The small molecule below binds the protein below.
Small molecule (SMILES): Cc1[nH]c(=O)n(C)c(=O)c1N

Binding-site contacts:
Ligand atom N05 contacts residue TRP47 of chain 1.A at 3.8 Å.
Ligand atom N05 contacts residue SER49 of chain 1.A at 3.8 Å.
Ligand atom N02 contacts residue LYS31 of chain 1.A at 3.8 Å.
Ligand atom O04 contacts residue SER49 of chain 1.A at 3.1 Å.
Ligand atom O11 contacts residue TRP106 of chain 1.A at 3.3 Å.
Ligand atom C07 contacts residue CYS48 of chain 1.A at 3.3 Å (hydrophobic).
Ligand atom C07 contacts residue TRP106 of chain 1.A at 3.9 Å (hydrophobic).
Ligand atom O11 contacts residue SER32 of chain 1.A at 3.4 Å.
Ligand atom C03 contacts residue CYS48 of chain 1.A at 3.6 Å (hydrophobic).
Ligand atom C06 contacts residue ASP37 of chain 1.A at 4.0 Å.
Ligand atom C06 contacts residue TRP106 of chain 1.A at 3.8 Å (hydrophobic).
Ligand atom C06 contacts residue CYS48 of chain 1.A at 3.3 Å (hydrophobic).
Ligand atom C03 contacts residue TRP106 of chain 1.A at 3.5 Å (hydrophobic).
Ligand atom C06 contacts residue TRP47 of chain 1.A at 3.5 Å (hydrophobic).
Ligand atom C08 contacts residue TRP106 of chain 1.A at 3.3 Å (hydrophobic).
Ligand atom C10 contacts residue SER32 of chain 1.A at 3.8 Å.
Ligand atom N09 contacts residue TRP106 of chain 1.A at 3.3 Å.
Ligand atom C08 contacts residue SER32 of chain 1.A at 3.6 Å.
Ligand atom O11 contacts residue TYR33 of chain 1.A at 3.0 Å (h-bond).
Ligand atom C08 contacts residue ASP37 of chain 1.A at 3.6 Å.
Ligand atom O04 contacts residue TRP106 of chain 1.A at 3.7 Å.
Ligand atom C10 contacts residue TYR33 of chain 1.A at 4.0 Å (hydrophobic).
Ligand atom O04 contacts residue CYS48 of chain 1.A at 3.7 Å.
Ligand atom N02 contacts residue TRP106 of chain 1.A at 3.5 Å.
Ligand atom C07 contacts residue ASP37 of chain 1.A at 3.5 Å.
Ligand atom O11 contacts residue LYS31 of chain 1.A at 3.8 Å.
Ligand atom C10 contacts residue LYS31 of chain 1.A at 4.0 Å.
Ligand atom C07 contacts residue TRP101 of chain 1.A at 3.8 Å (hydrophobic).
Ligand atom N05 contacts residue TRP106 of chain 1.A at 3.8 Å.
Ligand atom C08 contacts residue TRP47 of chain 1.A at 4.0 Å (hydrophobic).
Ligand atom C03 contacts residue SER49 of chain 1.A at 3.8 Å.
Ligand atom O04 contacts residue ASP143 of chain 1.A at 3.5 Å (salt-bridge).
Ligand atom C01 contacts residue LYS31 of chain 1.A at 3.4 Å.
Ligand atom C07 contacts residue TRP47 of chain 1.A at 3.5 Å (hydrophobic).
Ligand atom N09 contacts residue ASP37 of chain 1.A at 2.5 Å (salt-bridge).
Ligand atom N05 contacts residue CYS48 of chain 1.A at 2.5 Å (h-bond).
Ligand atom N09 contacts residue SER32 of chain 1.A at 3.0 Å (h-bond).
Ligand atom C10 contacts residue TRP106 of chain 1.A at 3.1 Å (hydrophobic).
Ligand atom O04 contacts residue THR50 of chain 1.A at 3.2 Å (h-bond).
Ligand atom C01 contacts residue ASP143 of chain 1.A at 3.9 Å.

Sequence of chain 1.A:
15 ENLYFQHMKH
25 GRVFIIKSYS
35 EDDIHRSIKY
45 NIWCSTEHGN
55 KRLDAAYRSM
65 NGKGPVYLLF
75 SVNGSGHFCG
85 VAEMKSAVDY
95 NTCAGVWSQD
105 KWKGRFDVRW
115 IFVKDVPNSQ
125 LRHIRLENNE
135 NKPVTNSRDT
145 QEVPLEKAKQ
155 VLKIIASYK